Sequence of chain 1.C:
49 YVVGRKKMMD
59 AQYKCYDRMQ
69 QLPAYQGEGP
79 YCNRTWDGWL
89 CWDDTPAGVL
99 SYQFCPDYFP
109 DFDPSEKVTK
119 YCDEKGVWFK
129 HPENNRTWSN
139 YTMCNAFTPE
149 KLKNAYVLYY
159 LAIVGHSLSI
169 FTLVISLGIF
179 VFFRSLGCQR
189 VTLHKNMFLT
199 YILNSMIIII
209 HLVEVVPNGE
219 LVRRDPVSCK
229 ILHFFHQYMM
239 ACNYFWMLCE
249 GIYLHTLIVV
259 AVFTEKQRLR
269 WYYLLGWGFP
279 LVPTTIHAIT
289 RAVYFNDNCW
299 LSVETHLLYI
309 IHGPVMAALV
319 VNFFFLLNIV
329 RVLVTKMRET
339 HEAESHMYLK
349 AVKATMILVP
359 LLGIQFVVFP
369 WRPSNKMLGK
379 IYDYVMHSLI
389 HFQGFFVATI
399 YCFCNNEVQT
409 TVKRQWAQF

Binding-site contacts:
Ligand atom O7 contacts residue THR140 of chain 1.C at 4.3 Å.
Ligand atom O5 contacts residue ASN138 of chain 1.C at 2.4 Å (h-bond).
Ligand atom C7 contacts residue TRP136 of chain 1.C at 3.7 Å (hydrophobic).
Ligand atom O7 contacts residue TRP136 of chain 1.C at 3.8 Å.
Ligand atom C7 contacts residue ASN138 of chain 1.C at 3.5 Å.
Ligand atom C1 contacts residue THR140 of chain 1.C at 3.8 Å.
Ligand atom C5 contacts residue ASN138 of chain 1.C at 3.7 Å.
Ligand atom C5 contacts residue THR140 of chain 1.C at 4.2 Å.
Ligand atom N2 contacts residue ASN138 of chain 1.C at 2.9 Å (h-bond).
Ligand atom C1 contacts residue ASN138 of chain 1.C at 1.4 Å.
Ligand atom O6 contacts residue MET141 of chain 1.C at 3.6 Å.
Ligand atom O7 contacts residue ASN138 of chain 1.C at 3.7 Å.
Ligand atom C8 contacts residue HIS129 of chain 1.C at 3.9 Å.
Ligand atom C2 contacts residue ASN138 of chain 1.C at 2.5 Å.
Ligand atom C3 contacts residue ASN138 of chain 1.C at 3.8 Å.
Ligand atom O6 contacts residue THR140 of chain 1.C at 3.6 Å.
Ligand atom C8 contacts residue PHE127 of chain 1.C at 3.8 Å (hydrophobic).
Ligand atom C4 contacts residue ASN138 of chain 1.C at 4.2 Å.
Ligand atom O5 contacts residue THR140 of chain 1.C at 4.1 Å.
Ligand atom C8 contacts residue TRP136 of chain 1.C at 3.6 Å (hydrophobic).

A small-molecule ligand and the protein it binds are described below.
Small molecule (SMILES): CC(=O)N[C@@H]1[C@@H](O)[C@H](O)[C@@H](CO)O[C@H]1O